Sequence of chain 1.C:
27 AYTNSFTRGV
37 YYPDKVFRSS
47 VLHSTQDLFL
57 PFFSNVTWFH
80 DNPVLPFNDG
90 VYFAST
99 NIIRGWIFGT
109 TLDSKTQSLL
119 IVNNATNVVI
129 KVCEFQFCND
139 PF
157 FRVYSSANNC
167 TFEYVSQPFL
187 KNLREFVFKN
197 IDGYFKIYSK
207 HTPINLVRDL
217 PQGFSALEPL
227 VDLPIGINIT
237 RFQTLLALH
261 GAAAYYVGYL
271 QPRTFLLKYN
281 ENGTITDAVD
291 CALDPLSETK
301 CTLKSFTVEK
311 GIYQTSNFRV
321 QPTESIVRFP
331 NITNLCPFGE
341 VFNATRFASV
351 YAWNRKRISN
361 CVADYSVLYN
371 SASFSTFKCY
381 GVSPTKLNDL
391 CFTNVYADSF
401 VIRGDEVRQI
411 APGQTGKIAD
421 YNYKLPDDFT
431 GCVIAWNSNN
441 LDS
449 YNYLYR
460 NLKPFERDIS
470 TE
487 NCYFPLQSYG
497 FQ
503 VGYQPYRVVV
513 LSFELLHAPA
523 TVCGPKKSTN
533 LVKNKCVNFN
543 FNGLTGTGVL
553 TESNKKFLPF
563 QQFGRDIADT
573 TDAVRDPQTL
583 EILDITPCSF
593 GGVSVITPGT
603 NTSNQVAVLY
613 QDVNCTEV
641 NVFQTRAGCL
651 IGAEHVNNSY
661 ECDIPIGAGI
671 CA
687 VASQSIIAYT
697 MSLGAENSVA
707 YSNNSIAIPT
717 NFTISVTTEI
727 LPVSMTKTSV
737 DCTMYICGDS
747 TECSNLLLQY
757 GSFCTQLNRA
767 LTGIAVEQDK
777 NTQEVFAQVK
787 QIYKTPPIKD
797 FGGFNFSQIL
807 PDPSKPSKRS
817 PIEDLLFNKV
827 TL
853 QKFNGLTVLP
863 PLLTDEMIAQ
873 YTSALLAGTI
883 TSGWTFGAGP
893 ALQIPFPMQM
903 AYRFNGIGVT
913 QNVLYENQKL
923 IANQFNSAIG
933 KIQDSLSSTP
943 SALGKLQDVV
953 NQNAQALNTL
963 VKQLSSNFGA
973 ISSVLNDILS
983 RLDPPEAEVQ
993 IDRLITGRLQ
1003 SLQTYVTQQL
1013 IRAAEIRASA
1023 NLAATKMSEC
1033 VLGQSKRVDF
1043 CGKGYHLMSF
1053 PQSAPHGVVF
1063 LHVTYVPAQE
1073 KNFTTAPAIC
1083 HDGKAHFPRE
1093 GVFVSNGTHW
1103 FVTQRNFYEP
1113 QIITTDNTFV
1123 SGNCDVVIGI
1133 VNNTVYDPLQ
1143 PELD

Binding-site contacts:
Ligand atom C3 contacts residue ASN603 of chain 1.C at 3.7 Å.
Ligand atom O6 contacts residue ASN603 of chain 1.C at 3.8 Å.
Ligand atom C2 contacts residue ASN603 of chain 1.C at 2.5 Å.
Ligand atom C7 contacts residue ASN603 of chain 1.C at 4.2 Å.
Ligand atom C6 contacts residue ASN603 of chain 1.C at 3.5 Å.
Ligand atom C5 contacts residue ASN603 of chain 1.C at 3.4 Å.
Ligand atom C4 contacts residue ASN603 of chain 1.C at 4.1 Å.
Ligand atom N2 contacts residue ASN603 of chain 1.C at 3.2 Å (h-bond).
Ligand atom C1 contacts residue ASN603 of chain 1.C at 1.4 Å.
Ligand atom O5 contacts residue ASN603 of chain 1.C at 2.4 Å (h-bond).

A small-molecule ligand and the protein it binds are described below.
Small molecule (SMILES): CC(=O)N[C@@H]1[C@@H](O)[C@H](O)[C@@H](CO)O[C@H]1O